This protein binds this small molecule.
Small molecule (SMILES): O=C(O)CCCC[C@H]1SC[C@@H]2NC(=O)N[C@@H]21

Binding-site contacts:
Ligand atom C9 contacts residue BTN1 of chain 2.G at 0.0 Å.
Ligand atom C7 contacts residue BTN1 of chain 2.G at 0.0 Å.
Ligand atom C8 contacts residue TRP67 of chain 2.B at 3.7 Å (hydrophobic).
Ligand atom C5 contacts residue BTN1 of chain 2.G at 0.0 Å.
Ligand atom O3 contacts residue TYR31 of chain 2.B at 2.7 Å (h-bond).
Ligand atom O11 contacts residue BTN1 of chain 2.G at 0.0 Å (h-bond).
Ligand atom O11 contacts residue GLY36 of chain 2.B at 3.7 Å.
Ligand atom C2 contacts residue BTN1 of chain 2.G at 0.0 Å.
Ligand atom C11 contacts residue ASN37 of chain 2.B at 3.7 Å.
Ligand atom C10 contacts residue BTN1 of chain 2.G at 0.0 Å.
Ligand atom O3 contacts residue BTN1 of chain 2.G at 0.0 Å (h-bond).
Ligand atom C3 contacts residue LEU13 of chain 2.B at 3.7 Å (hydrophobic).
Ligand atom C9 contacts residue TRP67 of chain 2.B at 3.7 Å (hydrophobic).
Ligand atom O11 contacts residue ASN37 of chain 2.B at 2.9 Å (h-bond).
Ligand atom C4 contacts residue BTN1 of chain 2.G at 0.0 Å.
Ligand atom S1 contacts residue BTN1 of chain 2.G at 1.4 Å (h-bond).
Ligand atom O12 contacts residue BTN1 of chain 2.G at 0.0 Å (h-bond).
Ligand atom C10 contacts residue ASN37 of chain 2.B at 3.6 Å.
Ligand atom C4 contacts residue VAL35 of chain 2.B at 3.7 Å (hydrophobic).
Ligand atom O12 contacts residue ALA74 of chain 2.B at 3.7 Å.
Ligand atom C11 contacts residue BTN1 of chain 2.G at 0.0 Å.
Ligand atom C8 contacts residue BTN1 of chain 2.G at 0.0 Å.
Ligand atom C7 contacts residue SER33 of chain 2.B at 3.5 Å.
Ligand atom N1 contacts residue ASP116 of chain 2.B at 2.8 Å (salt-bridge).
Ligand atom C3 contacts residue SER15 of chain 2.B at 3.7 Å.
Ligand atom N2 contacts residue SER33 of chain 2.B at 3.0 Å (h-bond).
Ligand atom N2 contacts residue BTN1 of chain 2.G at 0.0 Å (h-bond).
Ligand atom O3 contacts residue ASN11 of chain 2.B at 3.0 Å (h-bond).
Ligand atom C6 contacts residue TRP96 of chain 2.B at 3.4 Å (hydrophobic).
Ligand atom N1 contacts residue BTN1 of chain 2.G at 0.0 Å (h-bond).
Ligand atom C10 contacts residue TRP67 of chain 2.B at 3.5 Å (hydrophobic).
Ligand atom C6 contacts residue BTN1 of chain 2.G at 0.0 Å.
Ligand atom C3 contacts residue TYR31 of chain 2.B at 3.5 Å (hydrophobic).
Ligand atom O12 contacts residue SER76 of chain 2.B at 2.9 Å (h-bond).
Ligand atom S1 contacts residue LEU98 of chain 2.B at 3.4 Å.
Ligand atom N2 contacts residue VAL35 of chain 2.B at 3.6 Å.
Ligand atom C3 contacts residue ASP116 of chain 2.B at 3.7 Å.
Ligand atom C3 contacts residue BTN1 of chain 2.G at 0.0 Å.
Ligand atom S1 contacts residue THR78 of chain 2.B at 3.4 Å (h-bond).
Ligand atom O3 contacts residue SER15 of chain 2.B at 2.7 Å (h-bond).

Sequence of chain 2.B:
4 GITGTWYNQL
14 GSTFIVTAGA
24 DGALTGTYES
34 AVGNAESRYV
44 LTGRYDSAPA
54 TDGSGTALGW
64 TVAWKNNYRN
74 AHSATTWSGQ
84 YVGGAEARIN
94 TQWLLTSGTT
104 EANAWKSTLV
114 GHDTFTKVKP

Sequence of chain 1.A:
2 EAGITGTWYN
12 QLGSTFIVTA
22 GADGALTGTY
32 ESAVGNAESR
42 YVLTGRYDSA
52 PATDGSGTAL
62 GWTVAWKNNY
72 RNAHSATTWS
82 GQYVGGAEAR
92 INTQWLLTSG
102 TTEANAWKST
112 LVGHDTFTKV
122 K